The small molecule below binds the protein below.
Small molecule (SMILES): O=C(Nc1ccccc1)c1cc([N+](=O)[O-])ccc1Cl

Sequence of chain 1.B:
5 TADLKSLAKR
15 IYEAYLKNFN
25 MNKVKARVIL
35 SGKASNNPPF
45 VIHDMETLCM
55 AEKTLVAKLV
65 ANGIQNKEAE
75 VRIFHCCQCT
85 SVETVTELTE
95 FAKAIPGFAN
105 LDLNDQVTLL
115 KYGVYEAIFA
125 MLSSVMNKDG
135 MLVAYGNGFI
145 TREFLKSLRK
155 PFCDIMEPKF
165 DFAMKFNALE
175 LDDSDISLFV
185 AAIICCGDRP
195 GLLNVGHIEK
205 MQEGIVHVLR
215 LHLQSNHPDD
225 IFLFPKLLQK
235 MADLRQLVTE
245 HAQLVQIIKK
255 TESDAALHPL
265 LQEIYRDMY

Binding-site contacts:
Ligand atom N2 contacts residue LEU136 of chain 1.B at 4.2 Å.
Ligand atom O1 contacts residue ILE77 of chain 1.B at 4.0 Å.
Ligand atom C13 contacts residue MET135 of chain 1.B at 4.0 Å (hydrophobic).
Ligand atom O2 contacts residue LEU136 of chain 1.B at 3.9 Å.
Ligand atom C1 contacts residue CYS81 of chain 1.B at 3.4 Å (hydrophobic).
Ligand atom O3 contacts residue THR84 of chain 1.B at 3.1 Å.
Ligand atom N1 contacts residue GW91 of chain 1.H at 4.1 Å.
Ligand atom C9 contacts residue MET135 of chain 1.B at 4.1 Å (hydrophobic).
Ligand atom C3 contacts residue GW91 of chain 1.H at 3.5 Å.
Ligand atom C2 contacts residue GW91 of chain 1.H at 3.6 Å.
Ligand atom C12 contacts residue MET135 of chain 1.B at 4.0 Å (hydrophobic).
Ligand atom C8 contacts residue VAL137 of chain 1.B at 4.1 Å (hydrophobic).
Ligand atom C4 contacts residue LEU52 of chain 1.B at 3.9 Å (hydrophobic).
Ligand atom C4 contacts residue ILE46 of chain 1.B at 3.7 Å (hydrophobic).
Ligand atom C7 contacts residue GW91 of chain 1.H at 3.7 Å.
Ligand atom C11 contacts residue THR84 of chain 1.B at 3.9 Å.
Ligand atom N2 contacts residue THR84 of chain 1.B at 3.5 Å.
Ligand atom C13 contacts residue CYS81 of chain 1.B at 4.2 Å (hydrophobic).
Ligand atom C2 contacts residue VAL137 of chain 1.B at 3.8 Å (hydrophobic).
Ligand atom C10 contacts residue CYS81 of chain 1.B at 2.5 Å (hydrophobic).
Ligand atom C11 contacts residue CYS81 of chain 1.B at 3.9 Å (hydrophobic).
Ligand atom C8 contacts residue CYS81 of chain 1.B at 3.0 Å (hydrophobic).
Ligand atom C1 contacts residue VAL137 of chain 1.B at 3.9 Å (hydrophobic).
Ligand atom C7 contacts residue VAL137 of chain 1.B at 3.3 Å (hydrophobic).
Ligand atom C6 contacts residue VAL137 of chain 1.B at 3.9 Å (hydrophobic).
Ligand atom C5 contacts residue GW91 of chain 1.H at 3.2 Å.
Ligand atom O2 contacts residue LEU126 of chain 1.B at 3.6 Å.
Ligand atom C5 contacts residue ILE46 of chain 1.B at 3.2 Å (hydrophobic).
Ligand atom C6 contacts residue GW91 of chain 1.H at 3.4 Å.
Ligand atom C10 contacts residue MET135 of chain 1.B at 4.1 Å (hydrophobic).
Ligand atom O1 contacts residue CYS81 of chain 1.B at 3.1 Å (h-bond).
Ligand atom C4 contacts residue GW91 of chain 1.H at 3.4 Å.
Ligand atom C12 contacts residue THR84 of chain 1.B at 3.7 Å.
Ligand atom C9 contacts residue CYS81 of chain 1.B at 1.8 Å (hydrophobic).
Ligand atom C13 contacts residue VAL137 of chain 1.B at 3.5 Å (hydrophobic).
Ligand atom C8 contacts residue MET135 of chain 1.B at 4.0 Å (hydrophobic).
Ligand atom C13 contacts residue THR84 of chain 1.B at 4.1 Å.
Ligand atom C11 contacts residue MET135 of chain 1.B at 4.0 Å (hydrophobic).
Ligand atom C6 contacts residue ILE46 of chain 1.B at 3.7 Å (hydrophobic).
Ligand atom N1 contacts residue VAL137 of chain 1.B at 3.4 Å.